The protein below binds the small molecule below.
Small molecule (SMILES): CC(=O)N[C@H]1[C@H](O[C@H]2[C@H](O)[C@@H](NC(C)=O)CO[C@@H]2CO)O[C@H](CO)[C@@H](O)[C@@H]1O

Sequence of chain 1.B:
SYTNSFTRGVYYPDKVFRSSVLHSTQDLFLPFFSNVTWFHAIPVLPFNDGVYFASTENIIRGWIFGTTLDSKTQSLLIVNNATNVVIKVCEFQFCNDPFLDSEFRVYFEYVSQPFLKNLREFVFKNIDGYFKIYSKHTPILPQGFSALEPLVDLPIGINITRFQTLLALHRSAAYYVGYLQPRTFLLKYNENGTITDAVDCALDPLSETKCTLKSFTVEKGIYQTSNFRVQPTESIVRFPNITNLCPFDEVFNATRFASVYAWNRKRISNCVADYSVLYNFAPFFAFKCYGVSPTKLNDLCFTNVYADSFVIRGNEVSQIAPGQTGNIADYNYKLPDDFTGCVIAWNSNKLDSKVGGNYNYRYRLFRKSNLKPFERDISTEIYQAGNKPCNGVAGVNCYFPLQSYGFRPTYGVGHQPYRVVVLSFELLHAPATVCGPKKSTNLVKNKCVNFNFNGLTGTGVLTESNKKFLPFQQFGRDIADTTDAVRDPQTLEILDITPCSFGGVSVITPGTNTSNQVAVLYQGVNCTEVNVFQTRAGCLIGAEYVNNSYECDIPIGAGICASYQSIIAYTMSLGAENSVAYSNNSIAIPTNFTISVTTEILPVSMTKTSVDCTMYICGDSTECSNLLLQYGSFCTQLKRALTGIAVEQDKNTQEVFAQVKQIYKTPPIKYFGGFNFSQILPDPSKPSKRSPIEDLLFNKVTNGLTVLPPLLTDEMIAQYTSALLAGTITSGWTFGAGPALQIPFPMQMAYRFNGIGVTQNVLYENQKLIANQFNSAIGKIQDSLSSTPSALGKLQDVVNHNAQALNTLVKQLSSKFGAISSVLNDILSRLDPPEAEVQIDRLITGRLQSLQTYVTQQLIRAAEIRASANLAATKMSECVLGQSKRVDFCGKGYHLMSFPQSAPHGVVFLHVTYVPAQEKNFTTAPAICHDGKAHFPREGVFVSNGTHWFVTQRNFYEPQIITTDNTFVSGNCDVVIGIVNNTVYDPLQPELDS

Binding-site contacts:
Ligand atom C5 contacts residue GLN782 of chain 1.B at 4.1 Å.
Ligand atom C5 contacts residue ASN779 of chain 1.B at 3.6 Å.
Ligand atom C6 contacts residue GLN782 of chain 1.B at 3.4 Å.
Ligand atom O7 contacts residue ASN779 of chain 1.B at 3.4 Å (h-bond).
Ligand atom N2 contacts residue ASN779 of chain 1.B at 2.9 Å (h-bond).
Ligand atom O5 contacts residue GLN782 of chain 1.B at 4.4 Å.
Ligand atom C7 contacts residue ASN779 of chain 1.B at 3.4 Å.
Ligand atom O5 contacts residue ASN779 of chain 1.B at 2.4 Å (h-bond).
Ligand atom C8 contacts residue GLN782 of chain 1.B at 4.3 Å.
Ligand atom C3 contacts residue ASN779 of chain 1.B at 3.8 Å.
Ligand atom C1 contacts residue ASN779 of chain 1.B at 1.4 Å.
Ligand atom C2 contacts residue ASN779 of chain 1.B at 2.5 Å.
Ligand atom C1 contacts residue SER781 of chain 1.B at 4.2 Å.
Ligand atom C8 contacts residue ASN779 of chain 1.B at 3.8 Å.
Ligand atom C4 contacts residue ASN779 of chain 1.B at 4.2 Å.